Sequence of chain 19.C:
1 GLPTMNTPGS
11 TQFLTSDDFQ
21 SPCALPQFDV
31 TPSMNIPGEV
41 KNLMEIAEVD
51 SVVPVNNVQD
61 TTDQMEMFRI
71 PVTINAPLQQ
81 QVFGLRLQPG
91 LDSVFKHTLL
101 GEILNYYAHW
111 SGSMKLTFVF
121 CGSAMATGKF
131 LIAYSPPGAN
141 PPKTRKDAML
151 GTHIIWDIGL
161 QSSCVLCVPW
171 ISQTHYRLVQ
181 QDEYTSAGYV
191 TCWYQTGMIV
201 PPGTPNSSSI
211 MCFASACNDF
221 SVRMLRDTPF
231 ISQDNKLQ

Sequence of chain 19.A:
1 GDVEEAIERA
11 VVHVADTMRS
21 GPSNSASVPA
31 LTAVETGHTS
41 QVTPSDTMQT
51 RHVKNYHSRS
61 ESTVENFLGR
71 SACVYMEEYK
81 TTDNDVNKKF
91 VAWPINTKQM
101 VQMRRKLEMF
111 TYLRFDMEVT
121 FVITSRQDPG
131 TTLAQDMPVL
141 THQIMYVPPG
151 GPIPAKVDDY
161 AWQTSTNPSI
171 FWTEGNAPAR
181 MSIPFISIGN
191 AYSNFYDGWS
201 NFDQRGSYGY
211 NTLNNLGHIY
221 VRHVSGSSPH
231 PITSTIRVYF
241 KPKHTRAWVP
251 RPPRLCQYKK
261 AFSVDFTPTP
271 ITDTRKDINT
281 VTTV

Sequence of chain 20.C:
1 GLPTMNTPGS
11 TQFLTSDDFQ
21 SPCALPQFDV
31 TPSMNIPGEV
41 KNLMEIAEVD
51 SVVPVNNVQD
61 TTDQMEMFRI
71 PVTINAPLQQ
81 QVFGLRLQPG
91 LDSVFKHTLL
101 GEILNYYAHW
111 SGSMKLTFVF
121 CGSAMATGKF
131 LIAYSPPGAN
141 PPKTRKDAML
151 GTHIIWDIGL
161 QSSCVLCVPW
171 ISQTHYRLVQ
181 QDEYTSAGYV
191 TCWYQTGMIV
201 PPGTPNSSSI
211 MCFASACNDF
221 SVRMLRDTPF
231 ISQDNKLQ

The small molecule below binds the protein below.
Small molecule (SMILES): Cc1cc(CCCCCCCOc2ccc(C3=NCCO3)cc2)on1

Binding-site contacts:
Ligand atom C4A contacts residue ILE170 of chain 19.A at 3.9 Å (hydrophobic).
Ligand atom N3A contacts residue TYR146 of chain 19.A at 4.0 Å.
Ligand atom C1B contacts residue ILE183 of chain 19.A at 4.0 Å (hydrophobic).
Ligand atom C5B contacts residue ILE183 of chain 19.A at 3.7 Å (hydrophobic).
Ligand atom O1 contacts residue THR97 of chain 19.A at 3.4 Å (h-bond).
Ligand atom C4 contacts residue TYR192 of chain 19.A at 3.5 Å (hydrophobic).
Ligand atom C5A contacts residue ILE144 of chain 19.A at 3.7 Å (hydrophobic).
Ligand atom N3A contacts residue ALA24 of chain 19.C at 3.8 Å.
Ligand atom C6B contacts residue ILE183 of chain 19.A at 3.6 Å (hydrophobic).
Ligand atom C4B contacts residue TYR146 of chain 19.A at 3.7 Å (hydrophobic).
Ligand atom N2 contacts residue W711 of chain 19.F at 2.9 Å.
Ligand atom C2C contacts residue LEU216 of chain 19.A at 3.7 Å (hydrophobic).
Ligand atom C4A contacts residue LEU14 of chain 20.C at 4.0 Å (hydrophobic).
Ligand atom C5B contacts residue TYR146 of chain 19.A at 3.4 Å (hydrophobic).
Ligand atom C5A contacts residue PRO168 of chain 19.A at 4.0 Å (hydrophobic).
Ligand atom C2C contacts residue THR97 of chain 19.A at 3.9 Å.
Ligand atom C4A contacts residue MET181 of chain 19.A at 3.6 Å (hydrophobic).
Ligand atom C31 contacts residue W711 of chain 19.F at 3.0 Å.
Ligand atom C2A contacts residue MET181 of chain 19.A at 3.7 Å (hydrophobic).
Ligand atom O1A contacts residue PHE121 of chain 19.A at 4.0 Å.
Ligand atom O1B contacts residue ILE95 of chain 19.A at 3.6 Å.
Ligand atom N3A contacts residue MET181 of chain 19.A at 3.3 Å.
Ligand atom N2 contacts residue THR97 of chain 19.A at 3.7 Å.
Ligand atom C6B contacts residue TYR146 of chain 19.A at 3.8 Å (hydrophobic).
Ligand atom C4B contacts residue ILE183 of chain 19.A at 4.0 Å (hydrophobic).
Ligand atom C3C contacts residue TYR192 of chain 19.A at 4.0 Å (hydrophobic).
Ligand atom C3 contacts residue W711 of chain 19.F at 3.3 Å.
Ligand atom C3C contacts residue LEU216 of chain 19.A at 3.7 Å (hydrophobic).
Ligand atom C3B contacts residue ILE219 of chain 19.A at 3.8 Å (hydrophobic).
Ligand atom C31 contacts residue ASN214 of chain 19.A at 3.3 Å.
Ligand atom C6C contacts residue ILE186 of chain 19.A at 3.9 Å (hydrophobic).
Ligand atom C5A contacts residue ILE170 of chain 19.A at 3.8 Å (hydrophobic).
Ligand atom O1 contacts residue W711 of chain 19.F at 3.7 Å.
Ligand atom C4A contacts residue ALA24 of chain 19.C at 4.0 Å (hydrophobic).
Ligand atom C1C contacts residue PHE115 of chain 19.A at 3.9 Å (hydrophobic).
Ligand atom C2A contacts residue TYR146 of chain 19.A at 3.7 Å (hydrophobic).
Ligand atom C31 contacts residue LEU216 of chain 19.A at 3.4 Å (hydrophobic).
Ligand atom C1C contacts residue THR97 of chain 19.A at 3.9 Å.
Ligand atom C2B contacts residue ILE219 of chain 19.A at 3.8 Å (hydrophobic).
Ligand atom C4C contacts residue MET117 of chain 19.A at 3.9 Å (hydrophobic).